A protein and the small-molecule ligand that binds it are described below.
Small molecule (SMILES): CN(Cc1ccccc1C(=O)NCc1ccco1)Cc1ccc2c(c1C(=O)O)OC[C@H](CCC(=O)O)O2

Binding-site contacts:
Ligand atom C4 contacts residue GLN139 of chain 1.A at 3.0 Å.
Ligand atom C29 contacts residue TYR70 of chain 1.B at 3.8 Å (hydrophobic).
Ligand atom O32 contacts residue GLU141 of chain 1.A at 2.9 Å (salt-bridge).
Ligand atom C21 contacts residue GLN66 of chain 1.B at 3.6 Å.
Ligand atom O38 contacts residue THR145 of chain 1.A at 2.9 Å (h-bond).
Ligand atom C4 contacts residue ALA140 of chain 1.A at 3.8 Å (hydrophobic).
Ligand atom C9 contacts residue ALA100 of chain 1.B at 3.6 Å (hydrophobic).
Ligand atom C20 contacts residue GLU141 of chain 1.A at 3.4 Å.
Ligand atom C22 contacts residue THR145 of chain 1.A at 3.1 Å.
Ligand atom C10 contacts residue GLN139 of chain 1.A at 3.4 Å.
Ligand atom C1 contacts residue GLN139 of chain 1.A at 3.6 Å.
Ligand atom C1 contacts residue ALA140 of chain 1.A at 3.6 Å (hydrophobic).
Ligand atom C20 contacts residue HIS142 of chain 1.A at 3.8 Å.
Ligand atom O35 contacts residue ALA140 of chain 1.A at 3.4 Å.
Ligand atom C7 contacts residue GLN66 of chain 1.B at 3.4 Å.
Ligand atom O36 contacts residue GLN66 of chain 1.B at 3.8 Å.
Ligand atom C21 contacts residue GLU67 of chain 1.B at 3.5 Å.
Ligand atom O35 contacts residue GLU141 of chain 1.A at 3.2 Å (salt-bridge).
Ligand atom O39 contacts residue GLN66 of chain 1.B at 3.4 Å.
Ligand atom N30 contacts residue GLN139 of chain 1.A at 2.7 Å (h-bond).
Ligand atom O38 contacts residue HIS142 of chain 1.A at 3.1 Å.
Ligand atom C19 contacts residue GLN139 of chain 1.A at 3.5 Å.
Ligand atom C26 contacts residue GLN139 of chain 1.A at 3.6 Å.
Ligand atom O35 contacts residue HIS142 of chain 1.A at 2.9 Å (h-bond).
Ligand atom C27 contacts residue GLN66 of chain 1.B at 3.6 Å.
Ligand atom C20 contacts residue THR145 of chain 1.A at 3.6 Å.
Ligand atom C15 contacts residue THR145 of chain 1.A at 3.1 Å.
Ligand atom C11 contacts residue THR145 of chain 1.A at 3.5 Å.
Ligand atom C1 contacts residue ASP138 of chain 1.A at 3.6 Å.
Ligand atom O37 contacts residue MET149 of chain 1.A at 3.3 Å.
Ligand atom O33 contacts residue GLN66 of chain 1.B at 3.3 Å (h-bond).
Ligand atom C14 contacts residue GLN66 of chain 1.B at 3.4 Å.
Ligand atom C28 contacts residue TYR70 of chain 1.B at 3.8 Å (hydrophobic).
Ligand atom C8 contacts residue ALA99 of chain 1.B at 3.6 Å (hydrophobic).
Ligand atom C3 contacts residue ALA100 of chain 1.B at 3.5 Å (hydrophobic).
Ligand atom C28 contacts residue GLU67 of chain 1.B at 3.2 Å.
Ligand atom O35 contacts residue THR145 of chain 1.A at 2.8 Å (h-bond).
Ligand atom O39 contacts residue TYR70 of chain 1.B at 3.3 Å.
Ligand atom O33 contacts residue GLU67 of chain 1.B at 3.2 Å.
Ligand atom C2 contacts residue GLU141 of chain 1.A at 3.7 Å.

Sequence of chain 1.B:
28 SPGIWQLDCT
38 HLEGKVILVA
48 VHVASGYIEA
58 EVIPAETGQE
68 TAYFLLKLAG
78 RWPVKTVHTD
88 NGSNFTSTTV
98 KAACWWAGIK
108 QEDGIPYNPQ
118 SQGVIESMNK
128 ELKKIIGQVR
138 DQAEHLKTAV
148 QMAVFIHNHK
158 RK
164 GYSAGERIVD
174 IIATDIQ

Sequence of chain 1.A:
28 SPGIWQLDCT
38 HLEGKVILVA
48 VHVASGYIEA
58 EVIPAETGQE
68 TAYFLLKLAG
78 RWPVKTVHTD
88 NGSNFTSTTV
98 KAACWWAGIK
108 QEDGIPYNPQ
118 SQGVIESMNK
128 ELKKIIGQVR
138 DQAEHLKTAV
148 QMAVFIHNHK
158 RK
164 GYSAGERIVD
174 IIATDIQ